Sequence of chain 1.A:
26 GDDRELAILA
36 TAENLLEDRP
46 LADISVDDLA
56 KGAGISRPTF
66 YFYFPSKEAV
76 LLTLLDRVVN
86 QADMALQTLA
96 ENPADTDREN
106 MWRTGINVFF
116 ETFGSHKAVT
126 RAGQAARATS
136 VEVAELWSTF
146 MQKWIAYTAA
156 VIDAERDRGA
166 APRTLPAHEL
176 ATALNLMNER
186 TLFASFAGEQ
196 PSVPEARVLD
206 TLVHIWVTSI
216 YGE

Binding-site contacts:
Ligand atom C12 contacts residue PHE114 of chain 1.A at 4.2 Å (hydrophobic).
Ligand atom C01 contacts residue TYR152 of chain 1.A at 3.0 Å (hydrophobic).
Ligand atom C16 contacts residue TRP211 of chain 1.A at 3.7 Å (hydrophobic).
Ligand atom C03 contacts residue TYR152 of chain 1.A at 3.8 Å (hydrophobic).
Ligand atom N07 contacts residue MET106 of chain 1.A at 2.6 Å.
Ligand atom O17 contacts residue PHE114 of chain 1.A at 3.6 Å.
Ligand atom O15 contacts residue TRP211 of chain 1.A at 3.4 Å.
Ligand atom C13 contacts residue GLY110 of chain 1.A at 4.1 Å.
Ligand atom C11 contacts residue LEU91 of chain 1.A at 4.0 Å (hydrophobic).
Ligand atom C06 contacts residue MET106 of chain 1.A at 3.5 Å (hydrophobic).
Ligand atom C14 contacts residue ILE111 of chain 1.A at 3.8 Å (hydrophobic).
Ligand atom C02 contacts residue TYR152 of chain 1.A at 3.2 Å (hydrophobic).
Ligand atom C10 contacts residue TRP107 of chain 1.A at 4.3 Å (hydrophobic).
Ligand atom C06 contacts residue TYR152 of chain 1.A at 3.8 Å (hydrophobic).
Ligand atom C16 contacts residue ASN180 of chain 1.A at 3.3 Å.
Ligand atom N07 contacts residue VAL156 of chain 1.A at 3.8 Å.
Ligand atom C02 contacts residue ALA95 of chain 1.A at 4.2 Å (hydrophobic).
Ligand atom O15 contacts residue ILE111 of chain 1.A at 3.8 Å.
Ligand atom N08 contacts residue GLY110 of chain 1.A at 3.9 Å.
Ligand atom C16 contacts residue THR153 of chain 1.A at 4.2 Å.
Ligand atom N07 contacts residue TRP107 of chain 1.A at 3.9 Å.
Ligand atom C04 contacts residue MET106 of chain 1.A at 4.0 Å (hydrophobic).
Ligand atom N08 contacts residue TRP107 of chain 1.A at 3.5 Å.
Ligand atom C11 contacts residue THR153 of chain 1.A at 3.7 Å.
Ligand atom O17 contacts residue THR153 of chain 1.A at 3.4 Å (h-bond).
Ligand atom C12 contacts residue THR153 of chain 1.A at 3.6 Å.
Ligand atom C13 contacts residue TRP211 of chain 1.A at 3.9 Å (hydrophobic).
Ligand atom C13 contacts residue ILE111 of chain 1.A at 4.2 Å (hydrophobic).
Ligand atom C14 contacts residue GLY110 of chain 1.A at 3.7 Å.
Ligand atom N08 contacts residue MET106 of chain 1.A at 3.8 Å.
Ligand atom C05 contacts residue MET106 of chain 1.A at 3.3 Å (hydrophobic).
Ligand atom C09 contacts residue TRP107 of chain 1.A at 3.8 Å (hydrophobic).
Ligand atom C16 contacts residue PHE114 of chain 1.A at 3.2 Å (hydrophobic).
Ligand atom O15 contacts residue PHE114 of chain 1.A at 3.9 Å.
Ligand atom C09 contacts residue GLY110 of chain 1.A at 3.9 Å.
Ligand atom C14 contacts residue TRP107 of chain 1.A at 3.8 Å (hydrophobic).
Ligand atom C10 contacts residue TYR152 of chain 1.A at 3.6 Å (hydrophobic).
Ligand atom C11 contacts residue TYR152 of chain 1.A at 3.6 Å (hydrophobic).
Ligand atom O17 contacts residue ASN180 of chain 1.A at 3.6 Å.
Ligand atom O17 contacts residue TRP211 of chain 1.A at 4.2 Å.

This protein binds this small molecule.
Small molecule (SMILES): Nc1ccccc1Nc1ccc2c(c1)OCO2